Sequence of chain 1.B:
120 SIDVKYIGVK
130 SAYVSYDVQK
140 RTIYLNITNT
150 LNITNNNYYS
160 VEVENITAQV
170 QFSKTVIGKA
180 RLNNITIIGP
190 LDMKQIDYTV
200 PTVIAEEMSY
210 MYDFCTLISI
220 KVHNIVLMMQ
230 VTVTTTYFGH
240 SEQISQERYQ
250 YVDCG

Sequence of chain 1.A:
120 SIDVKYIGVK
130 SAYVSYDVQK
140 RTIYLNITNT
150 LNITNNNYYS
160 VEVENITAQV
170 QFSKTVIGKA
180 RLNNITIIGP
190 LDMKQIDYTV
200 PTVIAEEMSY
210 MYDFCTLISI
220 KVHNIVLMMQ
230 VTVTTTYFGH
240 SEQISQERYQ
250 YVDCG

Sequence of chain 1.C:
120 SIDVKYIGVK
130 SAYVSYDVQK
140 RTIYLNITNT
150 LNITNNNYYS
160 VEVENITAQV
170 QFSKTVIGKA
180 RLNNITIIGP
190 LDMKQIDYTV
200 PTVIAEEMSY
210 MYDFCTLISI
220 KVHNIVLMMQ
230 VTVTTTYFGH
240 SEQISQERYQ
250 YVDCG

The small molecule below binds the protein below.
Small molecule (SMILES): CC(=O)N[C@@H]1[C@@H](O)[C@H](O)[C@@H](CO)O[C@H]1O

Binding-site contacts:
Ligand atom C7 contacts residue NAG1 of chain 1.N at 3.9 Å.
Ligand atom C6 contacts residue NAG1 of chain 1.J at 3.3 Å.
Ligand atom C3 contacts residue NAG1 of chain 1.N at 4.2 Å.
Ligand atom C5 contacts residue NAG1 of chain 1.N at 4.2 Å.
Ligand atom N2 contacts residue NAG1 of chain 1.N at 3.5 Å (h-bond).
Ligand atom C2 contacts residue ASN164 of chain 1.A at 2.6 Å.
Ligand atom C2 contacts residue NAG1 of chain 1.J at 4.0 Å.
Ligand atom C3 contacts residue NAG1 of chain 1.J at 4.1 Å.
Ligand atom C5 contacts residue NAG1 of chain 1.J at 3.8 Å.
Ligand atom O3 contacts residue NAG1 of chain 1.J at 3.9 Å.
Ligand atom O5 contacts residue ASN164 of chain 1.A at 2.4 Å (h-bond).
Ligand atom C8 contacts residue NAG1 of chain 1.N at 3.5 Å.
Ligand atom C6 contacts residue ASN164 of chain 1.A at 3.2 Å.
Ligand atom N2 contacts residue ASN164 of chain 1.A at 3.3 Å (h-bond).
Ligand atom O7 contacts residue NAG1 of chain 1.J at 3.5 Å (h-bond).
Ligand atom C4 contacts residue NAG1 of chain 1.J at 3.1 Å.
Ligand atom C7 contacts residue ASN164 of chain 1.A at 3.6 Å.
Ligand atom C6 contacts residue ASN164 of chain 1.B at 4.0 Å.
Ligand atom O7 contacts residue ASN164 of chain 1.A at 3.1 Å (h-bond).
Ligand atom C1 contacts residue NAG1 of chain 1.N at 3.6 Å.
Ligand atom O5 contacts residue NAG1 of chain 1.N at 3.1 Å.
Ligand atom C3 contacts residue ASN164 of chain 1.A at 3.8 Å.
Ligand atom O7 contacts residue ASN164 of chain 1.B at 4.4 Å.
Ligand atom O6 contacts residue ASN164 of chain 1.A at 3.5 Å (h-bond).
Ligand atom C1 contacts residue ASN164 of chain 1.C at 3.8 Å.
Ligand atom C2 contacts residue NAG1 of chain 1.N at 4.2 Å.
Ligand atom O4 contacts residue NAG1 of chain 1.J at 3.6 Å.
Ligand atom O6 contacts residue NAG1 of chain 1.N at 4.3 Å.
Ligand atom C1 contacts residue ASN164 of chain 1.A at 1.4 Å.
Ligand atom C7 contacts residue NAG1 of chain 1.J at 4.4 Å.
Ligand atom C4 contacts residue ASN164 of chain 1.A at 4.0 Å.
Ligand atom C5 contacts residue ASN164 of chain 1.A at 3.3 Å.